Binding-site contacts:
Ligand atom C5 contacts residue ARG185 of chain 1.A at 3.7 Å.
Ligand atom O5 contacts residue TYR116 of chain 1.A at 3.4 Å.
Ligand atom O7 contacts residue ARG185 of chain 1.A at 2.4 Å (salt-bridge).
Ligand atom C7 contacts residue ARG185 of chain 1.A at 3.4 Å.
Ligand atom C4 contacts residue ASN113 of chain 1.A at 4.2 Å.
Ligand atom O3 contacts residue LEU207 of chain 1.B at 4.5 Å.
Ligand atom C3 contacts residue ASN113 of chain 1.A at 3.8 Å.
Ligand atom C1 contacts residue ARG185 of chain 1.A at 3.9 Å.
Ligand atom C4 contacts residue ARG185 of chain 1.A at 3.5 Å.
Ligand atom N2 contacts residue ASN113 of chain 1.A at 3.0 Å (h-bond).
Ligand atom C7 contacts residue ASN113 of chain 1.A at 3.6 Å.
Ligand atom O5 contacts residue PHE189 of chain 1.A at 4.3 Å.
Ligand atom C3 contacts residue ARG185 of chain 1.A at 3.5 Å.
Ligand atom O6 contacts residue LEU207 of chain 1.B at 4.0 Å.
Ligand atom C5 contacts residue ASN113 of chain 1.A at 3.6 Å.
Ligand atom C1 contacts residue GLU109 of chain 1.A at 3.5 Å.
Ligand atom N2 contacts residue ARG185 of chain 1.A at 4.1 Å.
Ligand atom O5 contacts residue ASN113 of chain 1.A at 2.3 Å (h-bond).
Ligand atom C5 contacts residue PHE189 of chain 1.A at 4.0 Å (hydrophobic).
Ligand atom C8 contacts residue ARG185 of chain 1.A at 3.9 Å.
Ligand atom C1 contacts residue TYR116 of chain 1.A at 3.8 Å (hydrophobic).
Ligand atom C6 contacts residue PHE189 of chain 1.A at 3.8 Å (hydrophobic).
Ligand atom C2 contacts residue ARG185 of chain 1.A at 4.0 Å.
Ligand atom O7 contacts residue LEU207 of chain 1.B at 3.7 Å.
Ligand atom O6 contacts residue TYR116 of chain 1.A at 3.3 Å (h-bond).
Ligand atom C1 contacts residue ASN113 of chain 1.A at 1.4 Å.
Ligand atom O3 contacts residue ARG185 of chain 1.A at 4.2 Å.
Ligand atom C2 contacts residue GLU109 of chain 1.A at 4.1 Å.
Ligand atom C5 contacts residue TYR116 of chain 1.A at 4.2 Å (hydrophobic).
Ligand atom O5 contacts residue LEU207 of chain 1.B at 4.4 Å.
Ligand atom O4 contacts residue ARG185 of chain 1.A at 2.7 Å (salt-bridge).
Ligand atom C6 contacts residue ASP208 of chain 1.B at 4.4 Å.
Ligand atom O5 contacts residue GLU109 of chain 1.A at 3.6 Å (salt-bridge).
Ligand atom C8 contacts residue ASN113 of chain 1.A at 4.5 Å.
Ligand atom C6 contacts residue TYR116 of chain 1.A at 3.5 Å (hydrophobic).
Ligand atom C2 contacts residue LEU207 of chain 1.B at 4.3 Å (hydrophobic).
Ligand atom O6 contacts residue ASP208 of chain 1.B at 4.2 Å.
Ligand atom C4 contacts residue LEU207 of chain 1.B at 4.1 Å (hydrophobic).
Ligand atom C2 contacts residue ASN113 of chain 1.A at 2.5 Å.
Ligand atom O7 contacts residue ASN113 of chain 1.A at 3.9 Å.

This protein binds this small molecule.
Small molecule (SMILES): CC(=O)N[C@H]1[C@H](O[C@H]2[C@H](O)[C@@H](NC(C)=O)CO[C@@H]2CO)O[C@H](CO)[C@@H](O)[C@@H]1O

Sequence of chain 1.A:
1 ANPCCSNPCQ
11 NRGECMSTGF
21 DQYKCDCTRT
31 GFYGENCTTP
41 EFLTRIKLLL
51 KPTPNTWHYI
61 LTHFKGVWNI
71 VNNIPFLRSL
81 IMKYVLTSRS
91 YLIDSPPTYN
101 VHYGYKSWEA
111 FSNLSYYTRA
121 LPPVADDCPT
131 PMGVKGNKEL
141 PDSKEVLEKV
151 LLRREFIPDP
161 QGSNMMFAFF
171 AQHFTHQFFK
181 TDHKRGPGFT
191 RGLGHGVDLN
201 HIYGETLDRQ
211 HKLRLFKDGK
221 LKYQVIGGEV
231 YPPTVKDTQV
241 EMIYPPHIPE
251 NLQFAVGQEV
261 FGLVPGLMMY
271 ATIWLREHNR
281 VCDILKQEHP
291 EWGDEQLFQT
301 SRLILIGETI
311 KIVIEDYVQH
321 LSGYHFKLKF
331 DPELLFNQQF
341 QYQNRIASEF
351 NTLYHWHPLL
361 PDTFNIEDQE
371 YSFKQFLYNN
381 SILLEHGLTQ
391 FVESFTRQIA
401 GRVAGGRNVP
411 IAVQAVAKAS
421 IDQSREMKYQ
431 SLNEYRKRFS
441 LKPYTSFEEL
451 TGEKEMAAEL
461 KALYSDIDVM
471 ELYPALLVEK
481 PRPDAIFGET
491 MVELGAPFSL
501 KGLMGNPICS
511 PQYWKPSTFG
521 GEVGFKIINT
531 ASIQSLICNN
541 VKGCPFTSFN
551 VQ

Sequence of chain 1.B:
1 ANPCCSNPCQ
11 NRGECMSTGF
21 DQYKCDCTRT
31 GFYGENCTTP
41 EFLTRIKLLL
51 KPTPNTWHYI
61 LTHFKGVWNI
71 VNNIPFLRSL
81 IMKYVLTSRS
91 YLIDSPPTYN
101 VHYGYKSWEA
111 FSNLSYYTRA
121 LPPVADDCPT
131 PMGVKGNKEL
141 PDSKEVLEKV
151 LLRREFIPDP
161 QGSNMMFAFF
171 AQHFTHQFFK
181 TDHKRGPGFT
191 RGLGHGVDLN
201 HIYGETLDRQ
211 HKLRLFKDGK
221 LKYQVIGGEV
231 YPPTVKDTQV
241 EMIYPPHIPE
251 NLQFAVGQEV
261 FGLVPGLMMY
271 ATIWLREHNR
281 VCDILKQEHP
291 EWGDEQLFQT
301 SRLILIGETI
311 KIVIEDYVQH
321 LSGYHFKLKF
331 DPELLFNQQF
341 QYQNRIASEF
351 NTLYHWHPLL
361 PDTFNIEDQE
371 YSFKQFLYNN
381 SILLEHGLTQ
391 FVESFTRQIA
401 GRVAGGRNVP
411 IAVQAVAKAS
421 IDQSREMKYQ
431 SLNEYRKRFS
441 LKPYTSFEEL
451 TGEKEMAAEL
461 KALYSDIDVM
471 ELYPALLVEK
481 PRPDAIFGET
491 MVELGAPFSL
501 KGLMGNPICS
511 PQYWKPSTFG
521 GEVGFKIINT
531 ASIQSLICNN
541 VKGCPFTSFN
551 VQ